A protein and the small-molecule ligand that binds it are described below.
Small molecule (SMILES): O=C(O)CCC(=O)C(=O)O

Sequence of chain 1.A:
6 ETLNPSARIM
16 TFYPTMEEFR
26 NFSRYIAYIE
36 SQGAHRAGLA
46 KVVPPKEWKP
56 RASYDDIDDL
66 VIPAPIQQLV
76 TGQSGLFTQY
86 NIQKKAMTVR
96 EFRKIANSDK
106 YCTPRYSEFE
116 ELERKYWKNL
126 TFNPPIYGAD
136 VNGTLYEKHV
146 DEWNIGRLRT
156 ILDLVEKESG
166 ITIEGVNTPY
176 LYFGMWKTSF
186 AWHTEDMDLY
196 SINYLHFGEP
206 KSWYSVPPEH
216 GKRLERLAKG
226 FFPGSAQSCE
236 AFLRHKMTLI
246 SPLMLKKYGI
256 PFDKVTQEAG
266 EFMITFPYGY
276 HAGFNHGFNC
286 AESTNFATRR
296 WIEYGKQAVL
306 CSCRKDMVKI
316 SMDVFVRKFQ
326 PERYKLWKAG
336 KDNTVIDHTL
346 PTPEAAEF

Binding-site contacts:
Ligand atom C5 contacts residue TYR132 of chain 1.A at 3.3 Å (hydrophobic).
Ligand atom C1 contacts residue TRP208 of chain 1.A at 3.8 Å (hydrophobic).
Ligand atom O5 contacts residue HIS188 of chain 1.A at 3.1 Å.
Ligand atom C2 contacts residue HIS276 of chain 1.A at 3.9 Å.
Ligand atom C5 contacts residue PHE185 of chain 1.A at 3.5 Å (hydrophobic).
Ligand atom C1 contacts residue SER288 of chain 1.A at 3.9 Å.
Ligand atom O5 contacts residue HIS276 of chain 1.A at 3.3 Å (h-bond).
Ligand atom O2 contacts residue THR270 of chain 1.A at 4.0 Å.
Ligand atom C1 contacts residue NI1 of chain 1.C at 2.8 Å.
Ligand atom O1 contacts residue SER288 of chain 1.A at 3.1 Å (h-bond).
Ligand atom O4 contacts residue PHE185 of chain 1.A at 4.0 Å.
Ligand atom C5 contacts residue LYS206 of chain 1.A at 3.6 Å.
Ligand atom O2 contacts residue HIS188 of chain 1.A at 4.2 Å.
Ligand atom C4 contacts residue PHE185 of chain 1.A at 3.4 Å (hydrophobic).
Ligand atom C1 contacts residue SER196 of chain 1.A at 3.7 Å.
Ligand atom O2 contacts residue HIS276 of chain 1.A at 3.1 Å (h-bond).
Ligand atom O2 contacts residue SER196 of chain 1.A at 2.7 Å (h-bond).
Ligand atom O4 contacts residue TYR132 of chain 1.A at 3.2 Å (h-bond).
Ligand atom C2 contacts residue NI1 of chain 1.C at 2.9 Å.
Ligand atom O4 contacts residue LYS206 of chain 1.A at 2.5 Å (salt-bridge).
Ligand atom O2 contacts residue NI1 of chain 1.C at 2.1 Å (h-bond).
Ligand atom C3 contacts residue TRP208 of chain 1.A at 4.2 Å (hydrophobic).
Ligand atom O1 contacts residue SER196 of chain 1.A at 3.8 Å.
Ligand atom C1 contacts residue HIS276 of chain 1.A at 3.8 Å.
Ligand atom O3 contacts residue PHE185 of chain 1.A at 3.7 Å.
Ligand atom O2 contacts residue GLU190 of chain 1.A at 3.0 Å (salt-bridge).
Ligand atom C3 contacts residue ASN198 of chain 1.A at 3.4 Å.
Ligand atom O3 contacts residue TYR177 of chain 1.A at 3.6 Å.
Ligand atom O4 contacts residue ASN198 of chain 1.A at 3.7 Å.
Ligand atom O5 contacts residue PHE185 of chain 1.A at 3.9 Å.
Ligand atom O1 contacts residue TRP208 of chain 1.A at 3.7 Å.
Ligand atom C1 contacts residue GLU190 of chain 1.A at 4.1 Å.
Ligand atom O5 contacts residue NI1 of chain 1.C at 2.2 Å (h-bond).
Ligand atom O1 contacts residue ASN198 of chain 1.A at 3.2 Å (h-bond).
Ligand atom O3 contacts residue LYS206 of chain 1.A at 4.1 Å.
Ligand atom C2 contacts residue HIS188 of chain 1.A at 4.3 Å.
Ligand atom O3 contacts residue TYR132 of chain 1.A at 2.5 Å (h-bond).
Ligand atom O1 contacts residue NI1 of chain 1.C at 4.1 Å.
Ligand atom C1 contacts residue ASN198 of chain 1.A at 4.2 Å.
Ligand atom C2 contacts residue TRP208 of chain 1.A at 4.0 Å (hydrophobic).